This small molecule binds to this protein.
Small molecule (SMILES): CC(=O)N[C@H]1[C@H](O[C@H]2[C@H](O)[C@@H](NC(C)=O)CO[C@@H]2CO)O[C@H](CO)[C@@H](O[C@@H]2O[C@H](CO[C@@H]3O[C@H](CO)[C@@H](O)[C@H](O)[C@@H]3O)[C@@H](O)[C@H](O[C@@H]3O[C@H](CO)[C@@H](O)[C@H](O)[C@@H]3O)[C@@H]2O)[C@@H]1O

Binding-site contacts:
Ligand atom O5 contacts residue ASN436 of chain 1.A at 2.1 Å (h-bond).
Ligand atom C5 contacts residue LEU543 of chain 1.A at 3.5 Å (hydrophobic).
Ligand atom C6 contacts residue ASN436 of chain 1.A at 4.4 Å.
Ligand atom C1 contacts residue ASP544 of chain 1.A at 4.5 Å.
Ligand atom C8 contacts residue GLU443 of chain 1.A at 4.2 Å.
Ligand atom C1 contacts residue ASN436 of chain 1.A at 1.4 Å.
Ligand atom O6 contacts residue GLU443 of chain 1.A at 4.3 Å.
Ligand atom O4 contacts residue LEU543 of chain 1.A at 4.4 Å.
Ligand atom C8 contacts residue PHE546 of chain 1.A at 4.2 Å (hydrophobic).
Ligand atom C3 contacts residue ASN436 of chain 1.A at 3.7 Å.
Ligand atom N2 contacts residue PHE546 of chain 1.A at 4.3 Å.
Ligand atom O7 contacts residue ASN436 of chain 1.A at 4.0 Å.
Ligand atom O5 contacts residue GLU440 of chain 1.A at 4.0 Å.
Ligand atom N2 contacts residue ASN436 of chain 1.A at 3.1 Å (h-bond).
Ligand atom O3 contacts residue ASP544 of chain 1.A at 4.3 Å.
Ligand atom C7 contacts residue LEU432 of chain 1.A at 4.3 Å (hydrophobic).
Ligand atom C6 contacts residue GLU443 of chain 1.A at 4.3 Å.
Ligand atom C5 contacts residue ASN436 of chain 1.A at 3.5 Å.
Ligand atom C3 contacts residue ASP544 of chain 1.A at 4.0 Å.
Ligand atom C2 contacts residue ASN436 of chain 1.A at 2.4 Å.
Ligand atom O7 contacts residue ASP544 of chain 1.A at 4.3 Å.
Ligand atom C2 contacts residue ASP544 of chain 1.A at 4.4 Å.
Ligand atom C8 contacts residue LEU432 of chain 1.A at 3.9 Å (hydrophobic).
Ligand atom O5 contacts residue LEU543 of chain 1.A at 4.4 Å.
Ligand atom O5 contacts residue ASP544 of chain 1.A at 4.0 Å.
Ligand atom C4 contacts residue ASN436 of chain 1.A at 4.0 Å.
Ligand atom O7 contacts residue LYS433 of chain 1.A at 4.3 Å.
Ligand atom C7 contacts residue ASN436 of chain 1.A at 3.9 Å.
Ligand atom C6 contacts residue LEU543 of chain 1.A at 3.7 Å (hydrophobic).
Ligand atom O6 contacts residue GLU440 of chain 1.A at 4.1 Å.
Ligand atom O4 contacts residue ASP544 of chain 1.A at 3.6 Å.
Ligand atom C8 contacts residue ARG446 of chain 1.A at 3.5 Å.

Sequence of chain 1.A:
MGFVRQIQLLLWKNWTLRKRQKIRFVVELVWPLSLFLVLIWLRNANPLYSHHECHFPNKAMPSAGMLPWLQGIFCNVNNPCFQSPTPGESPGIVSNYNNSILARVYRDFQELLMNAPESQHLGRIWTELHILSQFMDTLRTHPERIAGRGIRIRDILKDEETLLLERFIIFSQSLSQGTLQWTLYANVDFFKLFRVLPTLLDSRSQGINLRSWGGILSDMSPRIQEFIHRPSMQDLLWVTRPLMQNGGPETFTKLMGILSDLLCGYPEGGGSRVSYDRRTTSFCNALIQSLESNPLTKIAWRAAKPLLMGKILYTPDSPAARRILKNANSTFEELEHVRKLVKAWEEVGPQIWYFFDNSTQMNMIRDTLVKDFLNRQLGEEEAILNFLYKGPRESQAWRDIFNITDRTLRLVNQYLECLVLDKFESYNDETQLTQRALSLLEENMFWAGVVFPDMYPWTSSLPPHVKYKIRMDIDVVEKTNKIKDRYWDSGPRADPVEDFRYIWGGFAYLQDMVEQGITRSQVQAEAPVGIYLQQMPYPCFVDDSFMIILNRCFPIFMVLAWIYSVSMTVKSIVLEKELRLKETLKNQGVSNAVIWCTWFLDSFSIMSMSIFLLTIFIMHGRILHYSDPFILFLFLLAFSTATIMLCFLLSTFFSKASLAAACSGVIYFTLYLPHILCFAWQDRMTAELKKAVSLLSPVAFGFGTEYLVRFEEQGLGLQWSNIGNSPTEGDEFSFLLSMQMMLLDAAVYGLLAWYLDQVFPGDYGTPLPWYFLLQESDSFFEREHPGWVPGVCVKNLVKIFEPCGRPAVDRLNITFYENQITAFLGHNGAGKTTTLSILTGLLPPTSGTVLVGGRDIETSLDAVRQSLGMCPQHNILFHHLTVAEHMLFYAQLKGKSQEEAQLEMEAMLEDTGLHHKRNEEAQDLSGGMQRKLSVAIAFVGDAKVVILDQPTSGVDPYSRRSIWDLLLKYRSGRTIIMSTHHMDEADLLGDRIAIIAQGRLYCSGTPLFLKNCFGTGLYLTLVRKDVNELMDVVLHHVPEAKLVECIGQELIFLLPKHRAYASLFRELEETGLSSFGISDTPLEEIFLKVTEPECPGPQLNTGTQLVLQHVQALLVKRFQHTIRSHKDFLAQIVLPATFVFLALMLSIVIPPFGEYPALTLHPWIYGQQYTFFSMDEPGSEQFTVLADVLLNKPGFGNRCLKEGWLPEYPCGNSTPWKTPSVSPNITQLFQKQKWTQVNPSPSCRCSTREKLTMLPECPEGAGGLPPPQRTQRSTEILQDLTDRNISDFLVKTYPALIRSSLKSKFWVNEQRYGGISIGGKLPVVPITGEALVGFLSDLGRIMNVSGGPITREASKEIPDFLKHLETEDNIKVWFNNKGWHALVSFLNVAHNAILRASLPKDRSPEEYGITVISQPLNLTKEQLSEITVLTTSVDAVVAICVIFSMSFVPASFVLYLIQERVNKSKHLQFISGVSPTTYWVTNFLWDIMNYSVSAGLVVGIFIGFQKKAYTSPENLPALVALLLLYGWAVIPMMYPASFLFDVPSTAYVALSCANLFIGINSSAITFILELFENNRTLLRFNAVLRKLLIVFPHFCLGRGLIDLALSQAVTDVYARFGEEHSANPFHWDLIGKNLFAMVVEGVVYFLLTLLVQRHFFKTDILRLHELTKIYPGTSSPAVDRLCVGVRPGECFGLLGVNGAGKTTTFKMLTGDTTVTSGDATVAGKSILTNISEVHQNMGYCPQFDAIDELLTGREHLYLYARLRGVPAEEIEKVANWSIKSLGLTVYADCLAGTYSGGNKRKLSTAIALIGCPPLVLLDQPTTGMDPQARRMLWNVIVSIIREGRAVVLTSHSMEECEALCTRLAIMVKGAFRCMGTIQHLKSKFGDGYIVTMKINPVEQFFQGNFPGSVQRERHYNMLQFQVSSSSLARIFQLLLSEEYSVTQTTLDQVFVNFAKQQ